This protein binds this small molecule.
Small molecule (SMILES): CC(=O)N[C@@H]1[C@@H](O)[C@H](O)[C@@H](CO)O[C@H]1O

Sequence of chain 1.B:
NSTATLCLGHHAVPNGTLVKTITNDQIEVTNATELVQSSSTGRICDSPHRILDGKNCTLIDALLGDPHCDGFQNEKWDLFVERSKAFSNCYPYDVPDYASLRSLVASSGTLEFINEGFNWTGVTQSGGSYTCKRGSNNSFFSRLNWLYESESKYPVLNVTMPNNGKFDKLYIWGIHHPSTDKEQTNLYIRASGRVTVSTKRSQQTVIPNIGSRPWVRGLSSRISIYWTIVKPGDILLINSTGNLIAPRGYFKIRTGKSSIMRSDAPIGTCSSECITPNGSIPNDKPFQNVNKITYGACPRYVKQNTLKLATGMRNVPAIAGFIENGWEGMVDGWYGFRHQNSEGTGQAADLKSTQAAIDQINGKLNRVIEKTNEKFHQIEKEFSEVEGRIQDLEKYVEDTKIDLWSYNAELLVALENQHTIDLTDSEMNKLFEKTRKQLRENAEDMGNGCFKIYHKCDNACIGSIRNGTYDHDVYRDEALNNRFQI

Binding-site contacts:
Ligand atom N2 contacts residue ASN476 of chain 1.B at 3.2 Å (h-bond).
Ligand atom N2 contacts residue ALA469 of chain 1.B at 4.0 Å.
Ligand atom N2 contacts residue SER473 of chain 1.B at 4.2 Å.
Ligand atom C7 contacts residue SER473 of chain 1.B at 4.2 Å.
Ligand atom C7 contacts residue ALA469 of chain 1.B at 3.9 Å (hydrophobic).
Ligand atom C7 contacts residue ASN476 of chain 1.B at 3.9 Å.
Ligand atom C6 contacts residue ASN476 of chain 1.B at 4.4 Å.
Ligand atom O7 contacts residue ASN468 of chain 1.B at 4.2 Å.
Ligand atom C7 contacts residue GLY472 of chain 1.B at 4.1 Å.
Ligand atom C3 contacts residue ASN476 of chain 1.B at 3.8 Å.
Ligand atom C8 contacts residue ASN476 of chain 1.B at 4.0 Å.
Ligand atom O5 contacts residue THR478 of chain 1.B at 4.3 Å.
Ligand atom O7 contacts residue SER473 of chain 1.B at 4.0 Å.
Ligand atom C5 contacts residue ASN476 of chain 1.B at 3.5 Å.
Ligand atom O7 contacts residue ALA469 of chain 1.B at 3.1 Å (h-bond).
Ligand atom C1 contacts residue THR478 of chain 1.B at 4.3 Å.
Ligand atom O6 contacts residue ASN476 of chain 1.B at 4.3 Å.
Ligand atom O7 contacts residue GLY472 of chain 1.B at 3.6 Å.
Ligand atom N2 contacts residue GLY472 of chain 1.B at 4.3 Å.
Ligand atom O5 contacts residue ASN476 of chain 1.B at 2.1 Å (h-bond).
Ligand atom C1 contacts residue ASN476 of chain 1.B at 1.4 Å.
Ligand atom C2 contacts residue ASN476 of chain 1.B at 2.5 Å.
Ligand atom C4 contacts residue ASN476 of chain 1.B at 4.1 Å.